Binding-site contacts:
Ligand atom O7 contacts residue SER17 of chain 1.A at 2.4 Å (h-bond).
Ligand atom N2 contacts residue GLU55 of chain 1.D at 4.2 Å.
Ligand atom O7 contacts residue ASN56 of chain 1.D at 4.5 Å.
Ligand atom C3 contacts residue ASN56 of chain 1.D at 3.7 Å.
Ligand atom N2 contacts residue SER17 of chain 1.A at 4.1 Å.
Ligand atom O6 contacts residue ASN56 of chain 1.D at 4.3 Å.
Ligand atom C7 contacts residue ASN56 of chain 1.D at 3.9 Å.
Ligand atom O5 contacts residue ASN56 of chain 1.D at 2.4 Å (h-bond).
Ligand atom C8 contacts residue SER17 of chain 1.A at 3.3 Å.
Ligand atom C2 contacts residue ASN56 of chain 1.D at 2.4 Å.
Ligand atom C1 contacts residue ASN56 of chain 1.D at 1.4 Å.
Ligand atom C5 contacts residue ASN56 of chain 1.D at 3.6 Å.
Ligand atom C7 contacts residue SER17 of chain 1.A at 3.0 Å.
Ligand atom N2 contacts residue ASN56 of chain 1.D at 2.8 Å (h-bond).
Ligand atom C4 contacts residue ASN56 of chain 1.D at 4.2 Å.
Ligand atom C8 contacts residue GLU55 of chain 1.D at 4.2 Å.

Sequence of chain 1.D:
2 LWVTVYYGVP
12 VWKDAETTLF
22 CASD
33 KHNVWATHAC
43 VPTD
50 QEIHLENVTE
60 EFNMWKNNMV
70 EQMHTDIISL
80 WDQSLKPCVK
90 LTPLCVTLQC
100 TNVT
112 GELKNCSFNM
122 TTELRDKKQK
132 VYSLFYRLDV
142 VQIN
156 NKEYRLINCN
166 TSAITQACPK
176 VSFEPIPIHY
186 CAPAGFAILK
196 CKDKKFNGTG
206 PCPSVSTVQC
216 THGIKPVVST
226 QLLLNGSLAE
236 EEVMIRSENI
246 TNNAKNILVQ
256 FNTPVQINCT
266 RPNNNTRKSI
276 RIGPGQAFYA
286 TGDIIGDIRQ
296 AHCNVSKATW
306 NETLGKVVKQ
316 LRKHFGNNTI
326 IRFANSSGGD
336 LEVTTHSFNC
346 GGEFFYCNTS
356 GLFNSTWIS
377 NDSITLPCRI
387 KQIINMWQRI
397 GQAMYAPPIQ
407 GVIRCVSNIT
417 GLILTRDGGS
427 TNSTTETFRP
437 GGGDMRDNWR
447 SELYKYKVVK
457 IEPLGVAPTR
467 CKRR

The small molecule below binds the protein below.
Small molecule (SMILES): CC(=O)N[C@@H]1[C@@H](O)[C@H](O)[C@@H](CO)O[C@H]1O

Sequence of chain 1.A:
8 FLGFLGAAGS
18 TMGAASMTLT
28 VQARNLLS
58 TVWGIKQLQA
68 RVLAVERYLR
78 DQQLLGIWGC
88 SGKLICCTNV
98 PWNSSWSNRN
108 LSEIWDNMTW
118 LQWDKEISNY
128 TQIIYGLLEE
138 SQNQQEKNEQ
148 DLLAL